Binding-site contacts:
Ligand atom O43 contacts residue GLN725 of chain 1.A at 2.3 Å (h-bond).
Ligand atom C36 contacts residue PHE983 of chain 1.A at 3.4 Å (hydrophobic).
Ligand atom C37 contacts residue PHE978 of chain 1.A at 3.2 Å (hydrophobic).
Ligand atom C38 contacts residue PHE72 of chain 1.A at 3.5 Å (hydrophobic).
Ligand atom C42 contacts residue PHE336 of chain 1.A at 3.7 Å (hydrophobic).
Ligand atom C20 contacts residue MET986 of chain 1.A at 3.5 Å (hydrophobic).
Ligand atom C06 contacts residue LEU65 of chain 1.A at 3.8 Å (hydrophobic).
Ligand atom C44 contacts residue TYR307 of chain 1.A at 3.0 Å (hydrophobic).
Ligand atom C36 contacts residue SER979 of chain 1.A at 3.5 Å.
Ligand atom O32 contacts residue PHE728 of chain 1.A at 3.2 Å.
Ligand atom C01 contacts residue TYR953 of chain 1.A at 3.0 Å (hydrophobic).
Ligand atom C22 contacts residue R1H1 of chain 1.E at 3.5 Å.
Ligand atom C09 contacts residue GLU875 of chain 1.A at 2.9 Å.
Ligand atom C19 contacts residue MET986 of chain 1.A at 3.2 Å (hydrophobic).
Ligand atom C13 contacts residue GLU875 of chain 1.A at 3.1 Å.
Ligand atom O02 contacts residue PHE983 of chain 1.A at 3.7 Å.
Ligand atom C35 contacts residue PHE983 of chain 1.A at 3.4 Å (hydrophobic).
Ligand atom C34 contacts residue SER979 of chain 1.A at 3.7 Å.
Ligand atom C01 contacts residue MET949 of chain 1.A at 3.5 Å (hydrophobic).
Ligand atom C44 contacts residue GLN725 of chain 1.A at 3.5 Å.
Ligand atom C27 contacts residue GLN725 of chain 1.A at 2.9 Å.
Ligand atom C10 contacts residue MET986 of chain 1.A at 3.4 Å (hydrophobic).
Ligand atom C12 contacts residue MET986 of chain 1.A at 3.5 Å (hydrophobic).
Ligand atom C38 contacts residue TYR953 of chain 1.A at 3.1 Å (hydrophobic).
Ligand atom N08 contacts residue GLU875 of chain 1.A at 3.5 Å (salt-bridge).
Ligand atom C46 contacts residue PHE303 of chain 1.A at 3.7 Å (hydrophobic).
Ligand atom C48 contacts residue LEU65 of chain 1.A at 3.7 Å (hydrophobic).
Ligand atom C31 contacts residue PHE728 of chain 1.A at 3.7 Å (hydrophobic).
Ligand atom C17 contacts residue R1H1 of chain 1.E at 3.0 Å.
Ligand atom C05 contacts residue LEU65 of chain 1.A at 2.7 Å (hydrophobic).
Ligand atom O23 contacts residue R1H1 of chain 1.E at 3.0 Å.
Ligand atom O47 contacts residue LEU65 of chain 1.A at 3.1 Å.
Ligand atom C36 contacts residue PHE978 of chain 1.A at 3.5 Å (hydrophobic).
Ligand atom C34 contacts residue PHE983 of chain 1.A at 3.3 Å (hydrophobic).
Ligand atom C48 contacts residue MET69 of chain 1.A at 3.5 Å (hydrophobic).
Ligand atom C16 contacts residue R1H1 of chain 1.E at 3.3 Å.
Ligand atom N41 contacts residue PHE336 of chain 1.A at 3.1 Å.
Ligand atom C28 contacts residue GLN725 of chain 1.A at 3.4 Å.
Ligand atom C04 contacts residue LEU65 of chain 1.A at 3.2 Å (hydrophobic).
Ligand atom C12 contacts residue MET949 of chain 1.A at 3.3 Å (hydrophobic).

Sequence of chain 1.A:
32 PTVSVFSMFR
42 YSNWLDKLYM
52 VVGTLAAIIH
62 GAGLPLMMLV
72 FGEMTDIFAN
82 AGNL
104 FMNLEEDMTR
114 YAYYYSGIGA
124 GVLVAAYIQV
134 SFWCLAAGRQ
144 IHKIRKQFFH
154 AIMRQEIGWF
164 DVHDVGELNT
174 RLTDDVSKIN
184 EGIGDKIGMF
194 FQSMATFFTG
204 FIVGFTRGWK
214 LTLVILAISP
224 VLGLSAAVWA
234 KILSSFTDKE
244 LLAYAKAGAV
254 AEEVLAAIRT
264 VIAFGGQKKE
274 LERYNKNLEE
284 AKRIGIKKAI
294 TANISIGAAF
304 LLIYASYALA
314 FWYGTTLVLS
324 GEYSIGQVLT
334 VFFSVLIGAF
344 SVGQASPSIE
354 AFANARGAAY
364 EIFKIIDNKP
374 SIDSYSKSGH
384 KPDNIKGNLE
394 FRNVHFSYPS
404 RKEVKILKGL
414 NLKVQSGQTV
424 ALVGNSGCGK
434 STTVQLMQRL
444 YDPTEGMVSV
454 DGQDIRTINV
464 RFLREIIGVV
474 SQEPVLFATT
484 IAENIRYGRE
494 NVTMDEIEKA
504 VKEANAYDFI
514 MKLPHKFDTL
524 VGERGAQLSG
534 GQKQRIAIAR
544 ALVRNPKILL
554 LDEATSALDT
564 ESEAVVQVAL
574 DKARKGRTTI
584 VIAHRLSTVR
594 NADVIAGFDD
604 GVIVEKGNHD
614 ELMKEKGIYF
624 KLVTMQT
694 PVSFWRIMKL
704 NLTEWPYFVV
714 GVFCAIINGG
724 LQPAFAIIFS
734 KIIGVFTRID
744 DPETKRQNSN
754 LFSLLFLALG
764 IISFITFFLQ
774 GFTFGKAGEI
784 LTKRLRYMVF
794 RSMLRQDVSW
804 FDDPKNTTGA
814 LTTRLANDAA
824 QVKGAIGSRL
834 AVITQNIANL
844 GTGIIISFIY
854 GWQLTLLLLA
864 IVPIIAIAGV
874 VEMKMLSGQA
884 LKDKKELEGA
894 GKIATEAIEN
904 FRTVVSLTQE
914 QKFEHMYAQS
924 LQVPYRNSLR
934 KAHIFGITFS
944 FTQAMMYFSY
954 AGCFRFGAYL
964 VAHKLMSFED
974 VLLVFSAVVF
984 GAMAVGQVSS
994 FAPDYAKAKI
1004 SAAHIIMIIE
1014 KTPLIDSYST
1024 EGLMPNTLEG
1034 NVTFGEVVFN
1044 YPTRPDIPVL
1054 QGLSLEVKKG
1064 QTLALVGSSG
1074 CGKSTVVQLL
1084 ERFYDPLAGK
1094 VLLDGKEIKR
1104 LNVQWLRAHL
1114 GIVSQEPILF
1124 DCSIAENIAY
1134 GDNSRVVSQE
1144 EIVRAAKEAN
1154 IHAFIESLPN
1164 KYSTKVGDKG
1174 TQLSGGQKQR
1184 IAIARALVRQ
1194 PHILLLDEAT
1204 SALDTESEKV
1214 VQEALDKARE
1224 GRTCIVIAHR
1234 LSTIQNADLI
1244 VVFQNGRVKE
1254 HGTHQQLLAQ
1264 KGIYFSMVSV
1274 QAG

This protein binds this small molecule.
Small molecule (SMILES): COc1cc2c(cc1OC)CN(CCc1ccc(NC(=O)c3cc(OC)c(OC)cc3NC(=O)c3cnc4ccccc4c3)cc1)CC2